Sequence of chain 1.A:
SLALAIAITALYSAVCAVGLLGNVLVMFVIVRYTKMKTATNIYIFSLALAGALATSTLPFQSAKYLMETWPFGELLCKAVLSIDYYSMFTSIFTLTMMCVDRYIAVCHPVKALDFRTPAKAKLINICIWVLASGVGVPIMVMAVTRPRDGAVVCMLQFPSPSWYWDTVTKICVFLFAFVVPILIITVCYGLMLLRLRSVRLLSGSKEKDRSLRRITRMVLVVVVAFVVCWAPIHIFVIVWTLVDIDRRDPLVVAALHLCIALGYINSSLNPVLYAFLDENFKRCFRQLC

A small-molecule ligand and the protein it binds are described below.
Small molecule (SMILES): CC(C)CCC[C@@H](C)[C@H]1CC[C@H]2[C@@H]3CC=C4C[C@@H](O)CC[C@]4(C)[C@H]3CC[C@]12C

Binding-site contacts:
Ligand atom C6 contacts residue VAL85 of chain 1.A at 4.4 Å (hydrophobic).
Ligand atom C24 contacts residue CLR1 of chain 1.J at 4.4 Å.
Ligand atom C5 contacts residue MET90 of chain 1.A at 4.2 Å (hydrophobic).
Ligand atom C25 contacts residue CLR1 of chain 1.J at 4.4 Å.
Ligand atom C8 contacts residue PHE99 of chain 1.A at 4.3 Å (hydrophobic).
Ligand atom C19 contacts residue MET90 of chain 1.A at 3.8 Å (hydrophobic).
Ligand atom C16 contacts residue CLR1 of chain 1.J at 4.1 Å.
Ligand atom C18 contacts residue PHE99 of chain 1.A at 4.3 Å (hydrophobic).
Ligand atom C4 contacts residue MET90 of chain 1.A at 3.8 Å (hydrophobic).
Ligand atom C15 contacts residue CLR1 of chain 1.J at 3.7 Å.
Ligand atom C7 contacts residue CLR1 of chain 1.J at 4.3 Å.
Ligand atom C26 contacts residue CLR1 of chain 1.J at 3.8 Å.
Ligand atom C19 contacts residue PHE99 of chain 1.A at 3.8 Å (hydrophobic).
Ligand atom C26 contacts residue LEU107 of chain 1.A at 4.0 Å (hydrophobic).
Ligand atom C4 contacts residue VAL85 of chain 1.A at 4.3 Å (hydrophobic).
Ligand atom C18 contacts residue LEU103 of chain 1.A at 3.9 Å (hydrophobic).